Binding-site contacts:
Ligand atom C1 contacts residue ILE211 of chain 47.E at 4.2 Å (hydrophobic).
Ligand atom C4 contacts residue ASN212 of chain 47.E at 4.2 Å.
Ligand atom N2 contacts residue ILE211 of chain 47.E at 4.3 Å.
Ligand atom C3 contacts residue ASN212 of chain 47.E at 3.8 Å.
Ligand atom O5 contacts residue ASN212 of chain 47.E at 2.4 Å (h-bond).
Ligand atom N2 contacts residue ASN212 of chain 47.E at 2.9 Å (h-bond).
Ligand atom C7 contacts residue ASN212 of chain 47.E at 3.9 Å.
Ligand atom C1 contacts residue ASN212 of chain 47.E at 1.4 Å.
Ligand atom O7 contacts residue ASN212 of chain 47.E at 4.5 Å.
Ligand atom C5 contacts residue ASN212 of chain 47.E at 3.7 Å.
Ligand atom C2 contacts residue ASN212 of chain 47.E at 2.4 Å.

Sequence of chain 47.E:
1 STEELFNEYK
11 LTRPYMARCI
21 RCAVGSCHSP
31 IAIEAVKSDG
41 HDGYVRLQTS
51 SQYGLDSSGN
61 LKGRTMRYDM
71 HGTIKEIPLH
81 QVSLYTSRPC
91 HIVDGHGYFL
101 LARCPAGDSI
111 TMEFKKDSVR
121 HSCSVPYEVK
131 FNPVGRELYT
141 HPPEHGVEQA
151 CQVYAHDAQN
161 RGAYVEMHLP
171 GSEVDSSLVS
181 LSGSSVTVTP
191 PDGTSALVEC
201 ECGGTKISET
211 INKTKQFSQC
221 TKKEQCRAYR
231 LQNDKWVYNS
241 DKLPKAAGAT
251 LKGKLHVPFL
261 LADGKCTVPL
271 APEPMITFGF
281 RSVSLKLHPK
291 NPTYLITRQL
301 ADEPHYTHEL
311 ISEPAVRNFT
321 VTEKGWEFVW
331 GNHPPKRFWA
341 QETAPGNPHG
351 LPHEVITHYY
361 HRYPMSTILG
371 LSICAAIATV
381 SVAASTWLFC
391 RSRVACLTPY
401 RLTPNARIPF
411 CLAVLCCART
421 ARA

The small molecule below binds the protein below.
Small molecule (SMILES): CC(=O)N[C@@H]1[C@@H](O)[C@H](O)[C@@H](CO)O[C@H]1O